Sequence of chain 2.D:
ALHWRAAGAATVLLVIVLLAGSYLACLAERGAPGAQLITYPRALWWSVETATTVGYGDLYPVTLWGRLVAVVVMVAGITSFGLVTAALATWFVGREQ

Binding-site contacts:
Ligand atom C7 contacts residue THR61 of chain 2.D at 3.7 Å.
Ligand atom C6 contacts residue TYR62 of chain 2.D at 3.2 Å (hydrophobic).
Ligand atom C4 contacts residue CYS48 of chain 2.D at 3.1 Å (hydrophobic).
Ligand atom C5 contacts residue CYS48 of chain 2.D at 3.9 Å (hydrophobic).
Ligand atom C5 contacts residue ARG52 of chain 2.D at 3.9 Å.
Ligand atom C7 contacts residue ILE60 of chain 2.D at 3.2 Å (hydrophobic).
Ligand atom C8 contacts residue ARG52 of chain 2.D at 3.7 Å.
Ligand atom N1 contacts residue ARG52 of chain 2.D at 4.0 Å.
Ligand atom C3 contacts residue ARG52 of chain 2.D at 3.8 Å.
Ligand atom C3 contacts residue CYS48 of chain 2.D at 3.9 Å (hydrophobic).
Ligand atom S1 contacts residue LEU49 of chain 2.D at 3.2 Å (h-bond).
Ligand atom S1 contacts residue CYS48 of chain 2.D at 2.0 Å (h-bond).
Ligand atom C5 contacts residue TYR62 of chain 2.D at 3.8 Å (hydrophobic).
Ligand atom C4 contacts residue ARG52 of chain 2.D at 4.0 Å.
Ligand atom C4 contacts residue LEU49 of chain 2.D at 3.5 Å (hydrophobic).
Ligand atom C2 contacts residue ARG52 of chain 2.D at 3.9 Å.
Ligand atom C7 contacts residue TYR62 of chain 2.D at 3.0 Å (hydrophobic).
Ligand atom C7 contacts residue CYS48 of chain 2.D at 3.4 Å (hydrophobic).
Ligand atom C1 contacts residue ARG52 of chain 2.D at 4.1 Å.
Ligand atom C6 contacts residue CYS48 of chain 2.D at 3.9 Å (hydrophobic).
Ligand atom N1 contacts residue TYR62 of chain 2.D at 4.3 Å.
Ligand atom O1 contacts residue TYR62 of chain 2.D at 4.0 Å.
Ligand atom S1 contacts residue SER44 of chain 2.D at 4.5 Å.
Ligand atom S1 contacts residue TYR45 of chain 2.D at 4.3 Å.
Ligand atom C7 contacts residue ARG52 of chain 2.D at 3.0 Å.

This small molecule binds to this protein.
Small molecule (SMILES): CC1(C)C=C(CSS(C)(=O)=O)C(C)(C)N1[O]